Sequence of chain 1.A:
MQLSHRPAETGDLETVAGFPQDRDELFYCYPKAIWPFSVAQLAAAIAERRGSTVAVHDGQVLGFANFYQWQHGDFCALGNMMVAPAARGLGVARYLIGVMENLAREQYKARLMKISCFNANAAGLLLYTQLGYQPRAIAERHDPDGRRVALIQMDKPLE

This small molecule binds to this protein.
Small molecule (SMILES): NC(=O)c1ccccc1C(=O)O

Binding-site contacts:
Ligand atom O2 contacts residue ASN82 of chain 1.A at 4.0 Å.
Ligand atom C2 contacts residue SER118 of chain 1.A at 3.7 Å.
Ligand atom C7 contacts residue TYR70 of chain 1.A at 3.9 Å (hydrophobic).
Ligand atom C2 contacts residue TYR30 of chain 1.A at 3.3 Å (hydrophobic).
Ligand atom C4 contacts residue TYR70 of chain 1.A at 4.0 Å (hydrophobic).
Ligand atom C6 contacts residue LEU153 of chain 1.A at 4.2 Å (hydrophobic).
Ligand atom C5 contacts residue TYR70 of chain 1.A at 4.1 Å (hydrophobic).
Ligand atom C3 contacts residue CYS31 of chain 1.A at 3.5 Å (hydrophobic).
Ligand atom C1 contacts residue PHE120 of chain 1.A at 3.6 Å (hydrophobic).
Ligand atom C1 contacts residue TYR30 of chain 1.A at 4.1 Å (hydrophobic).
Ligand atom C2 contacts residue PRO33 of chain 1.A at 4.3 Å (hydrophobic).
Ligand atom O3 contacts residue GLY81 of chain 1.A at 3.2 Å.
Ligand atom O1 contacts residue PRO33 of chain 1.A at 3.5 Å.
Ligand atom C3 contacts residue PRO33 of chain 1.A at 3.9 Å (hydrophobic).
Ligand atom O2 contacts residue TYR32 of chain 1.A at 3.8 Å.
Ligand atom O3 contacts residue CYS31 of chain 1.A at 3.5 Å (h-bond).
Ligand atom O3 contacts residue ASN82 of chain 1.A at 3.0 Å (h-bond).
Ligand atom C1 contacts residue SER118 of chain 1.A at 3.5 Å.
Ligand atom C4 contacts residue CYS31 of chain 1.A at 3.9 Å (hydrophobic).
Ligand atom C8 contacts residue ASN82 of chain 1.A at 4.0 Å.
Ligand atom C8 contacts residue TYR70 of chain 1.A at 4.0 Å (hydrophobic).
Ligand atom C6 contacts residue PRO33 of chain 1.A at 3.9 Å (hydrophobic).
Ligand atom C8 contacts residue GLY81 of chain 1.A at 4.2 Å.
Ligand atom C4 contacts residue PRO33 of chain 1.A at 3.5 Å (hydrophobic).
Ligand atom C8 contacts residue ARG51 of chain 1.A at 3.5 Å.
Ligand atom C6 contacts residue PHE120 of chain 1.A at 4.0 Å (hydrophobic).
Ligand atom C7 contacts residue PRO33 of chain 1.A at 3.8 Å (hydrophobic).
Ligand atom C8 contacts residue CYS31 of chain 1.A at 3.5 Å (hydrophobic).
Ligand atom C3 contacts residue TYR30 of chain 1.A at 4.0 Å (hydrophobic).
Ligand atom O3 contacts residue TYR70 of chain 1.A at 3.5 Å.
Ligand atom O2 contacts residue ARG51 of chain 1.A at 2.9 Å (salt-bridge).
Ligand atom O3 contacts residue ARG51 of chain 1.A at 2.9 Å (salt-bridge).
Ligand atom C8 contacts residue PRO33 of chain 1.A at 3.9 Å (hydrophobic).
Ligand atom C5 contacts residue PRO33 of chain 1.A at 3.6 Å (hydrophobic).
Ligand atom C8 contacts residue TYR32 of chain 1.A at 4.3 Å (hydrophobic).
Ligand atom C1 contacts residue LEU153 of chain 1.A at 4.0 Å (hydrophobic).
Ligand atom O2 contacts residue PRO33 of chain 1.A at 3.4 Å.
Ligand atom O2 contacts residue CYS31 of chain 1.A at 3.9 Å.
Ligand atom N contacts residue TYR70 of chain 1.A at 3.3 Å.
Ligand atom N contacts residue ARG51 of chain 1.A at 4.3 Å.